Sequence of chain 1.A:
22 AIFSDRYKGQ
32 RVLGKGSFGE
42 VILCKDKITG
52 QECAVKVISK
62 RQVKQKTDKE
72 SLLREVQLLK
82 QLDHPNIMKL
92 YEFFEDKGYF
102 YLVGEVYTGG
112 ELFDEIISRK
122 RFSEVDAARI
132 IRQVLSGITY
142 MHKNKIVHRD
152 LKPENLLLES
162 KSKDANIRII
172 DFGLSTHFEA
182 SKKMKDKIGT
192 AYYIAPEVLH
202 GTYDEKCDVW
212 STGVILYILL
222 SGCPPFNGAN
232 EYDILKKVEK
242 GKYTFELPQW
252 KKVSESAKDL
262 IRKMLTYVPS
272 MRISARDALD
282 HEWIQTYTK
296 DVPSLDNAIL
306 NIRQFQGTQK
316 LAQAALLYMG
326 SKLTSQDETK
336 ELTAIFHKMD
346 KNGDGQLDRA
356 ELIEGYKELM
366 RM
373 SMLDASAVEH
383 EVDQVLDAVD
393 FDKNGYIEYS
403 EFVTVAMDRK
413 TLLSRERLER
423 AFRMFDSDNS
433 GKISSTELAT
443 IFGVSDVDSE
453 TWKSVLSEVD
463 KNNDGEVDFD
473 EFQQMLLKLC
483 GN

Binding-site contacts:
Ligand atom CAB contacts residue GLY35 of chain 1.A at 3.8 Å.
Ligand atom NAD contacts residue GLU106 of chain 1.A at 3.0 Å (salt-bridge).
Ligand atom N1 contacts residue ALA55 of chain 1.A at 3.6 Å.
Ligand atom CAH contacts residue LYS57 of chain 1.A at 3.9 Å.
Ligand atom CAJ contacts residue MET89 of chain 1.A at 3.7 Å (hydrophobic).
Ligand atom CAH contacts residue MET89 of chain 1.A at 3.4 Å (hydrophobic).
Ligand atom N3 contacts residue LEU158 of chain 1.A at 3.8 Å.
Ligand atom N3 contacts residue LEU34 of chain 1.A at 3.9 Å.
Ligand atom CAF contacts residue MET89 of chain 1.A at 3.5 Å (hydrophobic).
Ligand atom N1 contacts residue VAL107 of chain 1.A at 3.6 Å.
Ligand atom OAO contacts residue MET89 of chain 1.A at 3.9 Å.
Ligand atom N1 contacts residue GLU106 of chain 1.A at 3.9 Å.
Ligand atom CAP contacts residue MET89 of chain 1.A at 3.5 Å (hydrophobic).
Ligand atom CAI contacts residue ASP172 of chain 1.A at 3.3 Å.
Ligand atom CAU contacts residue MET89 of chain 1.A at 3.3 Å (hydrophobic).
Ligand atom CAH contacts residue LEU103 of chain 1.A at 3.6 Å (hydrophobic).
Ligand atom CAA contacts residue LEU103 of chain 1.A at 3.9 Å (hydrophobic).
Ligand atom CAI contacts residue LYS57 of chain 1.A at 3.5 Å.
Ligand atom CAG contacts residue LYS57 of chain 1.A at 3.8 Å.
Ligand atom C6 contacts residue ALA55 of chain 1.A at 3.4 Å (hydrophobic).
Ligand atom C5 contacts residue LEU158 of chain 1.A at 3.8 Å (hydrophobic).
Ligand atom CAG contacts residue ILE171 of chain 1.A at 3.7 Å (hydrophobic).
Ligand atom C4 contacts residue LEU158 of chain 1.A at 3.7 Å (hydrophobic).
Ligand atom NAD contacts residue ALA55 of chain 1.A at 3.3 Å.
Ligand atom CAI contacts residue ILE171 of chain 1.A at 3.8 Å (hydrophobic).
Ligand atom NAD contacts residue MET89 of chain 1.A at 3.9 Å.
Ligand atom N1 contacts residue TYR108 of chain 1.A at 3.1 Å (h-bond).
Ligand atom OAO contacts residue LEU91 of chain 1.A at 3.8 Å.
Ligand atom CAF contacts residue LEU103 of chain 1.A at 3.3 Å (hydrophobic).
Ligand atom CAT contacts residue MET89 of chain 1.A at 3.5 Å (hydrophobic).
Ligand atom NAN contacts residue VAL42 of chain 1.A at 3.5 Å.
Ligand atom CAK contacts residue MET89 of chain 1.A at 3.8 Å (hydrophobic).
Ligand atom C6 contacts residue GLU106 of chain 1.A at 3.9 Å.
Ligand atom CAB contacts residue VAL42 of chain 1.A at 3.9 Å (hydrophobic).
Ligand atom CAH contacts residue GLY105 of chain 1.A at 3.9 Å.
Ligand atom CAH contacts residue ALA55 of chain 1.A at 3.4 Å (hydrophobic).
Ligand atom OAO contacts residue LEU103 of chain 1.A at 3.3 Å.
Ligand atom CAS contacts residue VAL42 of chain 1.A at 3.7 Å (hydrophobic).
Ligand atom CAP contacts residue LEU103 of chain 1.A at 3.8 Å (hydrophobic).
Ligand atom C2 contacts residue TYR108 of chain 1.A at 3.0 Å (hydrophobic).

The protein below binds the small molecule below.
Small molecule (SMILES): COc1ccc2cc(-c3nn(C(C)C)c4ncnc(N)c34)ccc2c1